Binding-site contacts:
Ligand atom C8 contacts residue GLU194 of chain 1.K at 3.7 Å.
Ligand atom C1 contacts residue GLU194 of chain 1.K at 4.2 Å.
Ligand atom C8 contacts residue ARG193 of chain 1.K at 4.2 Å.
Ligand atom O7 contacts residue ASN54 of chain 1.K at 2.9 Å (h-bond).
Ligand atom O6 contacts residue GLY214 of chain 1.K at 4.3 Å.
Ligand atom C1 contacts residue THR56 of chain 1.K at 4.3 Å.
Ligand atom O3 contacts residue GLU194 of chain 1.K at 3.9 Å.
Ligand atom C7 contacts residue LEU215 of chain 1.K at 4.4 Å (hydrophobic).
Ligand atom C5 contacts residue THR56 of chain 1.K at 4.1 Å.
Ligand atom O7 contacts residue ALA53 of chain 1.K at 3.6 Å.
Ligand atom C7 contacts residue GLU194 of chain 1.K at 4.0 Å.
Ligand atom C8 contacts residue HIS52 of chain 1.K at 3.6 Å.
Ligand atom C1 contacts residue ASN54 of chain 1.K at 1.4 Å.
Ligand atom C6 contacts residue GLU213 of chain 1.K at 4.5 Å.
Ligand atom C7 contacts residue ALA53 of chain 1.K at 4.4 Å (hydrophobic).
Ligand atom O5 contacts residue THR57 of chain 1.K at 4.1 Å.
Ligand atom N2 contacts residue ASN54 of chain 1.K at 2.8 Å (h-bond).
Ligand atom C3 contacts residue ASN54 of chain 1.K at 3.8 Å.
Ligand atom C7 contacts residue HIS52 of chain 1.K at 3.3 Å.
Ligand atom O6 contacts residue THR57 of chain 1.K at 4.4 Å.
Ligand atom C2 contacts residue GLU194 of chain 1.K at 3.8 Å.
Ligand atom O5 contacts residue ASN54 of chain 1.K at 2.5 Å (h-bond).
Ligand atom C5 contacts residue ASN54 of chain 1.K at 3.7 Å.
Ligand atom C7 contacts residue ASN54 of chain 1.K at 3.2 Å.
Ligand atom C2 contacts residue ASN54 of chain 1.K at 2.5 Å.
Ligand atom C4 contacts residue ASN54 of chain 1.K at 4.3 Å.
Ligand atom O5 contacts residue THR56 of chain 1.K at 4.2 Å.
Ligand atom C6 contacts residue THR57 of chain 1.K at 4.4 Å.
Ligand atom N2 contacts residue GLU194 of chain 1.K at 3.3 Å (salt-bridge).
Ligand atom C8 contacts residue LEU215 of chain 1.K at 3.4 Å (hydrophobic).
Ligand atom C3 contacts residue GLU194 of chain 1.K at 3.5 Å.
Ligand atom O7 contacts residue HIS52 of chain 1.K at 2.4 Å (h-bond).

This small molecule binds to this protein.
Small molecule (SMILES): CC(=O)N[C@H]1[C@H](O[C@H]2[C@H](O)[C@@H](NC(C)=O)CO[C@@H]2CO)O[C@H](CO)[C@@H](O[C@@H]2O[C@H](CO)[C@@H](O)[C@H](O)[C@@H]2O)[C@@H]1O

Sequence of chain 1.K:
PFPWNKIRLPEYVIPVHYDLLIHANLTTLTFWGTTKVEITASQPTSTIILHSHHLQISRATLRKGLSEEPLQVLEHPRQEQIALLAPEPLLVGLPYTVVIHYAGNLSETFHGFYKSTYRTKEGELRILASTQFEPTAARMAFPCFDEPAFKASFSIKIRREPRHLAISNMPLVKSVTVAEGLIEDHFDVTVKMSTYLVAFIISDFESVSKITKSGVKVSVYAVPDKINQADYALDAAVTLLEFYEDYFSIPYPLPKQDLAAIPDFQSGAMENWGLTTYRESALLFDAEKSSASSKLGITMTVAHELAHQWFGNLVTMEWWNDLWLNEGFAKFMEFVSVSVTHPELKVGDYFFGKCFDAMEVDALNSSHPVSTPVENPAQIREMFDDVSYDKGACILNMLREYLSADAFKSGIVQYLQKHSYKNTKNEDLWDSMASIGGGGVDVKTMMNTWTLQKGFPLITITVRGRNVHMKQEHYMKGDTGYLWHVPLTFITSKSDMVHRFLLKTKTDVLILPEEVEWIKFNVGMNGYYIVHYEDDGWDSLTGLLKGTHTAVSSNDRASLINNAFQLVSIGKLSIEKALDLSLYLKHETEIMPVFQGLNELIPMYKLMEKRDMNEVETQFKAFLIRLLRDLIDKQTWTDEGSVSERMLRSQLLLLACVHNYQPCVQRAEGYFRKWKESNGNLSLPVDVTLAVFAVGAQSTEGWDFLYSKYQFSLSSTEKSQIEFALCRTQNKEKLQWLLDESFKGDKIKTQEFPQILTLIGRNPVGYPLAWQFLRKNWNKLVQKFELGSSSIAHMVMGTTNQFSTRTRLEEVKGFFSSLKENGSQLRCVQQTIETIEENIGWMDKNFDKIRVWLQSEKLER